Binding-site contacts:
Ligand atom O5 contacts residue ASN309 of chain 1.A at 2.4 Å (h-bond).
Ligand atom C7 contacts residue ASN309 of chain 1.A at 3.4 Å.
Ligand atom C4 contacts residue ASN309 of chain 1.A at 4.2 Å.
Ligand atom C3 contacts residue ASN309 of chain 1.A at 3.8 Å.
Ligand atom C1 contacts residue ASN309 of chain 1.A at 1.4 Å.
Ligand atom C5 contacts residue ASN309 of chain 1.A at 3.7 Å.
Ligand atom O6 contacts residue PRO123 of chain 1.A at 4.3 Å.
Ligand atom O7 contacts residue ASN309 of chain 1.A at 3.5 Å (h-bond).
Ligand atom O6 contacts residue ASN309 of chain 1.A at 4.0 Å.
Ligand atom N2 contacts residue ASN309 of chain 1.A at 2.8 Å (h-bond).
Ligand atom C8 contacts residue ASN309 of chain 1.A at 4.4 Å.
Ligand atom C2 contacts residue ASN309 of chain 1.A at 2.4 Å.
Ligand atom C6 contacts residue ASN309 of chain 1.A at 4.3 Å.

The small molecule below binds the protein below.
Small molecule (SMILES): CC(=O)N[C@@H]1[C@@H](O)[C@H](O)[C@@H](CO)O[C@H]1O

Sequence of chain 1.A:
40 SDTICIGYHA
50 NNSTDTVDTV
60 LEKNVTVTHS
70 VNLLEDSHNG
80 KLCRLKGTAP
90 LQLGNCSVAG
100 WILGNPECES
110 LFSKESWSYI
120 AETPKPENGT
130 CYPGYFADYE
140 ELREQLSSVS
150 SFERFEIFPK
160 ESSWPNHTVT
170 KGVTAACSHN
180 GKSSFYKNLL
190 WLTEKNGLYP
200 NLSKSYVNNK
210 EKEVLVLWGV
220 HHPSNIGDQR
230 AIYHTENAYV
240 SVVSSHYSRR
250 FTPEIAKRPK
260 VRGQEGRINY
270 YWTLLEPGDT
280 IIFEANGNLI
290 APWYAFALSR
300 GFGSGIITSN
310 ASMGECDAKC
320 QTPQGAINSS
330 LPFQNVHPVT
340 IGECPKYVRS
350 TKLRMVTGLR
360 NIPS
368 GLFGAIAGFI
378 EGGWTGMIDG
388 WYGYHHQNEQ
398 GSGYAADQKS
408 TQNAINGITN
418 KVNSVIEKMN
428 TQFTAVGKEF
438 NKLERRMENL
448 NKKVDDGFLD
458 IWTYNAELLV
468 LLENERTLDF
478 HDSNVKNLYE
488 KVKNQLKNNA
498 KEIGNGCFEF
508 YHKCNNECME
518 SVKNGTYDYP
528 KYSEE